A protein and the small-molecule ligand that binds it are described below.
Small molecule (SMILES): CC(=O)N[C@@H]1[C@@H](O)[C@H](O)[C@@H](CO)O[C@H]1O

Sequence of chain 1.E:
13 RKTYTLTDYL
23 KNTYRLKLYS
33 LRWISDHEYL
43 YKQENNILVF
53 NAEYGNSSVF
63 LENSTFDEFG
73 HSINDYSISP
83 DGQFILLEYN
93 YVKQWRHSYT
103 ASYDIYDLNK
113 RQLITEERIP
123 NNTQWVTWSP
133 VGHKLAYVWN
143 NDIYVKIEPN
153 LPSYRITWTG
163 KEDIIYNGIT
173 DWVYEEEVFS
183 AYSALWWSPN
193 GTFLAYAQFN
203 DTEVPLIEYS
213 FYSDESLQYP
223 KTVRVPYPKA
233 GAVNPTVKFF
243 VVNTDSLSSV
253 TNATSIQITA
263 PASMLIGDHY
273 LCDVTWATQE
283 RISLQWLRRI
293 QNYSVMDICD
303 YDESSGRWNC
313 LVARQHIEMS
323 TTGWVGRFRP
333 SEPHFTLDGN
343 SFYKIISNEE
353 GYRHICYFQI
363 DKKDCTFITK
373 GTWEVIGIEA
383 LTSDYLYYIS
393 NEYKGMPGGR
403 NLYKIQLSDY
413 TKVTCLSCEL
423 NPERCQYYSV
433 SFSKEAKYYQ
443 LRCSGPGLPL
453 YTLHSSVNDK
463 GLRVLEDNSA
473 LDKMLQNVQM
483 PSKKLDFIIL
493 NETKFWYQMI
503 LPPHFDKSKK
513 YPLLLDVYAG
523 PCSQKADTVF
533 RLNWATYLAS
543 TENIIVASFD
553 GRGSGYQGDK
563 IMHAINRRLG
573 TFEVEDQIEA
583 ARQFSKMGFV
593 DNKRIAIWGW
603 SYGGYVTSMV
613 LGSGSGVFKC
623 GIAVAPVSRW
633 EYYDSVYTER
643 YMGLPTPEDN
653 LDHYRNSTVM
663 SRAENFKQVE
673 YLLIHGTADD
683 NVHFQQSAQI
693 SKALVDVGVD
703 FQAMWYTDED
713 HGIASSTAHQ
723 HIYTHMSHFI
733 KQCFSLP

Binding-site contacts:
Ligand atom C6 contacts residue TRP160 of chain 1.E at 4.0 Å (hydrophobic).
Ligand atom C2 contacts residue ASN254 of chain 1.E at 2.4 Å.
Ligand atom C7 contacts residue ASN254 of chain 1.E at 3.3 Å.
Ligand atom C5 contacts residue TRP160 of chain 1.E at 3.8 Å (hydrophobic).
Ligand atom O5 contacts residue ASN254 of chain 1.E at 2.4 Å (h-bond).
Ligand atom N2 contacts residue ASN254 of chain 1.E at 2.9 Å (h-bond).
Ligand atom O5 contacts residue TRP160 of chain 1.E at 4.0 Å.
Ligand atom C8 contacts residue ASN254 of chain 1.E at 4.0 Å.
Ligand atom C8 contacts residue VAL252 of chain 1.E at 3.4 Å (hydrophobic).
Ligand atom C1 contacts residue TRP160 of chain 1.E at 3.9 Å (hydrophobic).
Ligand atom O7 contacts residue ASN254 of chain 1.E at 3.5 Å (h-bond).
Ligand atom C1 contacts residue ASN254 of chain 1.E at 1.4 Å.
Ligand atom C5 contacts residue ASN254 of chain 1.E at 3.7 Å.
Ligand atom C4 contacts residue ASN254 of chain 1.E at 4.2 Å.
Ligand atom C8 contacts residue THR253 of chain 1.E at 3.9 Å.
Ligand atom C3 contacts residue ASN254 of chain 1.E at 3.8 Å.